Sequence of chain 1.A:
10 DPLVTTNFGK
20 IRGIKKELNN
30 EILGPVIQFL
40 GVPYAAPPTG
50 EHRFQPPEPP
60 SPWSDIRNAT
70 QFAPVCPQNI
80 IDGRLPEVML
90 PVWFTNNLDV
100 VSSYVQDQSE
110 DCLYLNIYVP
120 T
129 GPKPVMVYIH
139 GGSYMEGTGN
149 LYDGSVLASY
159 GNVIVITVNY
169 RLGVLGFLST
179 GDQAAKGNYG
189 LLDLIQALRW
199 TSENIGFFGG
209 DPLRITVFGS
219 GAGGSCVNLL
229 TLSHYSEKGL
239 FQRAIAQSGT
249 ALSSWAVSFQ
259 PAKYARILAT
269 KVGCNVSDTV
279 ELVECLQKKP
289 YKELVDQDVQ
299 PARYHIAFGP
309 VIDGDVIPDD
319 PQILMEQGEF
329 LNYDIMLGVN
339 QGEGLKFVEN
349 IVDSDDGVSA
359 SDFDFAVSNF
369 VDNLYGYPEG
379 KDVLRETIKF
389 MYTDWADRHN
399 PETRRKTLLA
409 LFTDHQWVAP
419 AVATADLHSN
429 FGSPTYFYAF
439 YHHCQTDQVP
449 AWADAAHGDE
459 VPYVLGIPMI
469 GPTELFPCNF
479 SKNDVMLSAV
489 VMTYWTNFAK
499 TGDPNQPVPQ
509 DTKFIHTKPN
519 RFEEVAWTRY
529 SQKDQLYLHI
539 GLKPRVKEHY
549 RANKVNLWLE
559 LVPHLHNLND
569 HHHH

This protein binds this small molecule.
Small molecule (SMILES): CC(=O)N[C@@H]1[C@@H](O)[C@H](O)[C@@H](CO)O[C@H]1O

Binding-site contacts:
Ligand atom C2 contacts residue ASN273 of chain 1.A at 2.5 Å.
Ligand atom C5 contacts residue ARG264 of chain 1.A at 4.0 Å.
Ligand atom O7 contacts residue THR268 of chain 1.A at 3.0 Å (h-bond).
Ligand atom O5 contacts residue ASN273 of chain 1.A at 2.4 Å (h-bond).
Ligand atom C3 contacts residue ASN273 of chain 1.A at 3.8 Å.
Ligand atom N2 contacts residue ASN273 of chain 1.A at 2.9 Å (h-bond).
Ligand atom N2 contacts residue ARG264 of chain 1.A at 3.9 Å.
Ligand atom C7 contacts residue THR268 of chain 1.A at 3.4 Å.
Ligand atom C1 contacts residue ASN273 of chain 1.A at 1.4 Å.
Ligand atom C7 contacts residue ASN273 of chain 1.A at 3.9 Å.
Ligand atom C3 contacts residue ARG264 of chain 1.A at 4.5 Å.
Ligand atom C1 contacts residue ARG264 of chain 1.A at 3.6 Å.
Ligand atom C2 contacts residue THR268 of chain 1.A at 4.3 Å.
Ligand atom O7 contacts residue ASN273 of chain 1.A at 4.2 Å.
Ligand atom C7 contacts residue ARG264 of chain 1.A at 4.4 Å.
Ligand atom C5 contacts residue ASN273 of chain 1.A at 3.7 Å.
Ligand atom C4 contacts residue ASN273 of chain 1.A at 4.2 Å.
Ligand atom O5 contacts residue ARG264 of chain 1.A at 3.8 Å.
Ligand atom N2 contacts residue THR268 of chain 1.A at 3.4 Å (h-bond).